Sequence of chain 1.HB:
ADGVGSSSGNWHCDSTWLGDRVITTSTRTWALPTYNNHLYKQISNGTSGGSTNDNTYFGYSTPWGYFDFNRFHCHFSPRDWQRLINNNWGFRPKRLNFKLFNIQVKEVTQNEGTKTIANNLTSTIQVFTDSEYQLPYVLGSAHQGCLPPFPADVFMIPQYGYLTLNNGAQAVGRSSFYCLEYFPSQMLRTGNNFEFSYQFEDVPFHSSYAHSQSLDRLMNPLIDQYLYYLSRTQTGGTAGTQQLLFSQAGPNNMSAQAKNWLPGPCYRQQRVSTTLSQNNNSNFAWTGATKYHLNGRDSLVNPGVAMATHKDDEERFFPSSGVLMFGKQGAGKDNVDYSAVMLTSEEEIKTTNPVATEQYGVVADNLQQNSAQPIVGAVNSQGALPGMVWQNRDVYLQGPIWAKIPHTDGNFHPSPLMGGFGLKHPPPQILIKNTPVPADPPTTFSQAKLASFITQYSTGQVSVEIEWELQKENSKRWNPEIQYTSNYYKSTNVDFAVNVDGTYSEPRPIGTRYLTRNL

Binding-site contacts:
Ligand atom OP2 contacts residue DC1 of chain 1.WF at 2.5 Å (h-bond).
Ligand atom C8 contacts residue PRO204 of chain 1.HB at 4.1 Å (hydrophobic).
Ligand atom C2 contacts residue ILE405 of chain 1.HB at 4.1 Å (hydrophobic).
Ligand atom C2 contacts residue PRO414 of chain 1.HB at 4.1 Å (hydrophobic).
Ligand atom C6 contacts residue GLY422 of chain 1.HB at 3.8 Å.
Ligand atom N3 contacts residue PRO414 of chain 1.HB at 3.9 Å.
Ligand atom N1 contacts residue PRO414 of chain 1.HB at 3.5 Å (h-bond).
Ligand atom N6 contacts residue PRO416 of chain 1.HB at 3.9 Å.
Ligand atom C4' contacts residue DC1 of chain 1.WF at 4.1 Å.
Ligand atom O5' contacts residue DC1 of chain 1.WF at 2.5 Å (h-bond).
Ligand atom C5' contacts residue HIS413 of chain 1.HB at 3.7 Å.
Ligand atom OP1 contacts residue ASN411 of chain 1.K at 3.6 Å.
Ligand atom O3' contacts residue HIS413 of chain 1.HB at 4.1 Å.
Ligand atom N6 contacts residue GLY420 of chain 1.HB at 4.2 Å.
Ligand atom P contacts residue DC1 of chain 1.WF at 1.6 Å.
Ligand atom N1 contacts residue GLY422 of chain 1.HB at 3.0 Å (h-bond).
Ligand atom C2 contacts residue GLY422 of chain 1.HB at 3.5 Å.
Ligand atom C1' contacts residue DC1 of chain 1.WF at 3.9 Å.
Ligand atom C5 contacts residue PRO414 of chain 1.HB at 4.1 Å (hydrophobic).
Ligand atom C5' contacts residue ASP409 of chain 1.K at 4.0 Å.
Ligand atom N6 contacts residue SER415 of chain 1.HB at 3.4 Å.
Ligand atom OP1 contacts residue DC1 of chain 1.WF at 2.5 Å (h-bond).
Ligand atom C6 contacts residue SER415 of chain 1.HB at 4.0 Å.
Ligand atom C8 contacts residue HIS413 of chain 1.HB at 3.6 Å.
Ligand atom O4' contacts residue DC1 of chain 1.WF at 3.3 Å.
Ligand atom N6 contacts residue GLY422 of chain 1.HB at 3.1 Å (h-bond).
Ligand atom N6 contacts residue PRO414 of chain 1.HB at 3.7 Å.
Ligand atom O5' contacts residue ASP409 of chain 1.K at 3.6 Å.
Ligand atom C5 contacts residue PRO204 of chain 1.HB at 3.9 Å (hydrophobic).
Ligand atom N1 contacts residue VAL203 of chain 1.HB at 4.0 Å.
Ligand atom N7 contacts residue HIS413 of chain 1.HB at 4.0 Å.
Ligand atom C4 contacts residue PRO204 of chain 1.HB at 4.0 Å (hydrophobic).
Ligand atom C2' contacts residue PRO414 of chain 1.HB at 3.5 Å (hydrophobic).
Ligand atom C6 contacts residue PRO414 of chain 1.HB at 3.5 Å (hydrophobic).
Ligand atom N7 contacts residue SER415 of chain 1.HB at 3.8 Å.
Ligand atom N7 contacts residue PRO204 of chain 1.HB at 4.0 Å.
Ligand atom N6 contacts residue PHE421 of chain 1.HB at 4.1 Å.
Ligand atom C5' contacts residue DC1 of chain 1.WF at 3.9 Å.
Ligand atom C3' contacts residue HIS413 of chain 1.HB at 3.6 Å.
Ligand atom N9 contacts residue PRO204 of chain 1.HB at 4.2 Å.

Sequence of chain 1.K:
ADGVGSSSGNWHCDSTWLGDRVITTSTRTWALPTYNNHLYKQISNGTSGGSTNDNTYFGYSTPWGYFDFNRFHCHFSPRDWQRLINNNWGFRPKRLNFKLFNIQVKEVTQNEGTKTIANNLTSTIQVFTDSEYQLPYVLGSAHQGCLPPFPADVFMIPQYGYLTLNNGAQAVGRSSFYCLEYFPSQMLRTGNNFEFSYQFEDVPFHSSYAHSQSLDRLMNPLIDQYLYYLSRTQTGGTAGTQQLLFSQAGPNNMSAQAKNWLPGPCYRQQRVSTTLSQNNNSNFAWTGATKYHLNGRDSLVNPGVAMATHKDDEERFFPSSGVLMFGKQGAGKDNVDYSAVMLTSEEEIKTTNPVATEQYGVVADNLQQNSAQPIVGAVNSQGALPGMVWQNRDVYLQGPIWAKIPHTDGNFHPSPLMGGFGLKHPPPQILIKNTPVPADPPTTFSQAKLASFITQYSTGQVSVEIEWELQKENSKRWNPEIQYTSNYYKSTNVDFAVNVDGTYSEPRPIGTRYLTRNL

This protein binds this small molecule.
Small molecule (SMILES): Nc1ncnc2c1ncn2[C@H]1C[C@H](O)[C@@H](COP(=O)(O)O)O1